Sequence of chain 2.A:
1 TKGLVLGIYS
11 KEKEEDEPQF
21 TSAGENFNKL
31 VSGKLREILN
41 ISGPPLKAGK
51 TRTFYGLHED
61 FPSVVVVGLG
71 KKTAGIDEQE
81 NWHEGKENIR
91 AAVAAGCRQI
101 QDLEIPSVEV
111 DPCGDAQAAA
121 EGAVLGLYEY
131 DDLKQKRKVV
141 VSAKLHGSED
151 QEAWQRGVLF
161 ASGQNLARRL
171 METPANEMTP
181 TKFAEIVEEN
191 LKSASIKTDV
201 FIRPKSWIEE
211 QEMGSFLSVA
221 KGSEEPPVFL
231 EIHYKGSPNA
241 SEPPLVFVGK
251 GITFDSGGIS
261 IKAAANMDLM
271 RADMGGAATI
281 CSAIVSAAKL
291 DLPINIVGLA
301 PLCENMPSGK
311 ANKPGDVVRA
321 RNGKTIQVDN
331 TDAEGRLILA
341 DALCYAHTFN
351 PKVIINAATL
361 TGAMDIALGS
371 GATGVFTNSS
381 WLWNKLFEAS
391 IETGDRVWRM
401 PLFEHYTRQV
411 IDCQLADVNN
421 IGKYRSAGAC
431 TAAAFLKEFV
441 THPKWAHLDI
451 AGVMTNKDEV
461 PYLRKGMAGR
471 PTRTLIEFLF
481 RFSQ

This protein binds this small molecule.
Small molecule (SMILES): CC(C)C[C@H](N)P(=O)(O)O

Binding-site contacts:
Ligand atom O2 contacts residue ASP255 of chain 2.A at 3.1 Å (salt-bridge).
Ligand atom CB contacts residue LYS262 of chain 2.A at 4.0 Å.
Ligand atom O1 contacts residue ASP255 of chain 2.A at 3.4 Å (salt-bridge).
Ligand atom CG contacts residue MET270 of chain 2.A at 3.8 Å (hydrophobic).
Ligand atom N contacts residue ZN1 of chain 2.D at 2.3 Å.
Ligand atom O1 contacts residue ZN1 of chain 2.C at 2.5 Å.
Ligand atom N contacts residue LYS250 of chain 2.A at 3.5 Å (salt-bridge).
Ligand atom N contacts residue MET270 of chain 2.A at 3.9 Å.
Ligand atom O2 contacts residue ZN1 of chain 2.C at 2.1 Å.
Ligand atom P contacts residue LEU360 of chain 2.A at 3.9 Å.
Ligand atom CA contacts residue ZN1 of chain 2.D at 3.1 Å.
Ligand atom O3 contacts residue LEU360 of chain 2.A at 3.2 Å (h-bond).
Ligand atom O3 contacts residue ZN1 of chain 2.C at 4.0 Å.
Ligand atom O1 contacts residue ZN1 of chain 2.D at 2.3 Å.
Ligand atom N contacts residue ASP255 of chain 2.A at 3.1 Å (salt-bridge).
Ligand atom O1 contacts residue LEU360 of chain 2.A at 4.0 Å.
Ligand atom CA contacts residue ASP255 of chain 2.A at 4.0 Å.
Ligand atom CD1 contacts residue THR359 of chain 2.A at 3.6 Å.
Ligand atom CA contacts residue ASP273 of chain 2.A at 4.0 Å.
Ligand atom N contacts residue ZN1 of chain 2.C at 4.0 Å.
Ligand atom CD2 contacts residue MET270 of chain 2.A at 3.8 Å (hydrophobic).
Ligand atom O1 contacts residue GLU334 of chain 2.A at 3.0 Å (salt-bridge).
Ligand atom N contacts residue THR359 of chain 2.A at 3.8 Å.
Ligand atom N contacts residue ASP273 of chain 2.A at 2.9 Å (salt-bridge).
Ligand atom O2 contacts residue ZN1 of chain 2.D at 3.8 Å.
Ligand atom CA contacts residue LEU360 of chain 2.A at 3.9 Å (hydrophobic).
Ligand atom O1 contacts residue LYS250 of chain 2.A at 3.3 Å (salt-bridge).
Ligand atom O2 contacts residue ASP332 of chain 2.A at 2.9 Å (salt-bridge).
Ligand atom P contacts residue LYS262 of chain 2.A at 4.1 Å.
Ligand atom O3 contacts residue ASP332 of chain 2.A at 3.7 Å.
Ligand atom P contacts residue ZN1 of chain 2.C at 2.8 Å.
Ligand atom P contacts residue ASP332 of chain 2.A at 3.4 Å.
Ligand atom P contacts residue ZN1 of chain 2.D at 3.2 Å.
Ligand atom CA contacts residue THR359 of chain 2.A at 3.7 Å.
Ligand atom CD1 contacts residue ALA451 of chain 2.A at 3.6 Å (hydrophobic).
Ligand atom CA contacts residue LYS250 of chain 2.A at 3.9 Å.
Ligand atom O1 contacts residue ASP332 of chain 2.A at 3.1 Å (salt-bridge).
Ligand atom O2 contacts residue GLU334 of chain 2.A at 4.0 Å.
Ligand atom O2 contacts residue LYS262 of chain 2.A at 2.7 Å (salt-bridge).
Ligand atom P contacts residue ASP255 of chain 2.A at 3.6 Å.